Sequence of chain 1.C:
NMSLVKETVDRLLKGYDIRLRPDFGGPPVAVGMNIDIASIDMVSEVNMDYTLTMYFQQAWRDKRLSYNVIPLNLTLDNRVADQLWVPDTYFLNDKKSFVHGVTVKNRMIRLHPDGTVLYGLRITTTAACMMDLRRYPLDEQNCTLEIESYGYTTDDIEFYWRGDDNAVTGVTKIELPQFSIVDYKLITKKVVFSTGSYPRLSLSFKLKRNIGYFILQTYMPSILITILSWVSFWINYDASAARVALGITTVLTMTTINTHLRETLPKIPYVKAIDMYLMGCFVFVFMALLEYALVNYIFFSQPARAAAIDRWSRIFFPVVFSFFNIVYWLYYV

Sequence of chain 1.D:
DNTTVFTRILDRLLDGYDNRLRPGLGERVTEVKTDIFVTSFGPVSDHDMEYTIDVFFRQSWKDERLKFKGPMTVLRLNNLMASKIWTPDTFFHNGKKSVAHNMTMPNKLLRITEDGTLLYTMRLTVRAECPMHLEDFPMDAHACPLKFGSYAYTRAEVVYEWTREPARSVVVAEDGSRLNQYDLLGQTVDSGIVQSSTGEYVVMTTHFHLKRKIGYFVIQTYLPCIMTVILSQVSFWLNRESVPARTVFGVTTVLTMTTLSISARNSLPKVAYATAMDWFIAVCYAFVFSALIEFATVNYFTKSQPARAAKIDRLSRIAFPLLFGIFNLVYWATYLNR

Binding-site contacts:
Ligand atom O5 contacts residue ASN111 of chain 1.D at 2.4 Å (h-bond).
Ligand atom N2 contacts residue MAN8 of chain 1.K at 4.5 Å.
Ligand atom C1 contacts residue ASN111 of chain 1.D at 1.4 Å.
Ligand atom C3 contacts residue ASN111 of chain 1.D at 3.8 Å.
Ligand atom O4 contacts residue GLN90 of chain 1.C at 4.4 Å.
Ligand atom C8 contacts residue NAG2 of chain 1.K at 4.4 Å.
Ligand atom C7 contacts residue ASN111 of chain 1.D at 3.7 Å.
Ligand atom C8 contacts residue ASP89 of chain 1.C at 4.0 Å.
Ligand atom C2 contacts residue ASN111 of chain 1.D at 2.5 Å.
Ligand atom C1 contacts residue MAN8 of chain 1.K at 4.4 Å.
Ligand atom C6 contacts residue ASN111 of chain 1.D at 4.4 Å.
Ligand atom O5 contacts residue PRO115 of chain 1.D at 4.0 Å.
Ligand atom C7 contacts residue LEU89 of chain 1.D at 4.1 Å (hydrophobic).
Ligand atom O7 contacts residue LEU89 of chain 1.D at 3.9 Å.
Ligand atom C8 contacts residue MAN6 of chain 1.K at 3.6 Å.
Ligand atom N2 contacts residue ASN111 of chain 1.D at 2.8 Å (h-bond).
Ligand atom O6 contacts residue SER92 of chain 1.B at 4.2 Å.
Ligand atom C1 contacts residue PRO115 of chain 1.D at 4.5 Å (hydrophobic).
Ligand atom O7 contacts residue ASN111 of chain 1.D at 4.2 Å.
Ligand atom O4 contacts residue SER92 of chain 1.B at 3.9 Å.
Ligand atom O3 contacts residue GLN90 of chain 1.C at 3.3 Å (h-bond).
Ligand atom N2 contacts residue ASP89 of chain 1.C at 4.0 Å.
Ligand atom C5 contacts residue PRO115 of chain 1.D at 3.9 Å (hydrophobic).
Ligand atom C3 contacts residue GLN90 of chain 1.C at 4.0 Å.
Ligand atom C4 contacts residue ASN111 of chain 1.D at 4.3 Å.
Ligand atom C3 contacts residue ASP89 of chain 1.C at 4.2 Å.
Ligand atom C6 contacts residue PRO115 of chain 1.D at 3.7 Å (hydrophobic).
Ligand atom C8 contacts residue LEU89 of chain 1.D at 3.7 Å (hydrophobic).
Ligand atom O3 contacts residue ASP89 of chain 1.C at 4.4 Å.
Ligand atom C5 contacts residue ASN111 of chain 1.D at 3.7 Å.

The protein below binds the small molecule below.
Small molecule (SMILES): CC(=O)N[C@H]1[C@H](O[C@H]2[C@H](O)[C@@H](NC(C)=O)CO[C@@H]2CO)O[C@H](CO)[C@@H](O[C@@H]2O[C@H](CO[C@H]3O[C@H](CO)[C@@H](O)[C@H](O)[C@@H]3O)[C@@H](O)[C@H](O[C@H]3O[C@H](CO)[C@@H](O)[C@H](O)[C@@H]3O)[C@@H]2O)[C@@H]1O

Sequence of chain 1.B:
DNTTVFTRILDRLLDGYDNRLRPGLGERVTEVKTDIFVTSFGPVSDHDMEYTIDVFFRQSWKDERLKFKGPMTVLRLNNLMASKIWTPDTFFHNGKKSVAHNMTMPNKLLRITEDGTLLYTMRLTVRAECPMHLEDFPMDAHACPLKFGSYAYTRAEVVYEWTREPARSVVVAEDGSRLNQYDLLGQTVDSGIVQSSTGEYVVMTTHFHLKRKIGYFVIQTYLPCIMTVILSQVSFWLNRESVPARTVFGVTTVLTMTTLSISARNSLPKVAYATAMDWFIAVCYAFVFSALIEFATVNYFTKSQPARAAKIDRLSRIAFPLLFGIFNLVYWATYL